This protein binds this small molecule.
Small molecule (SMILES): CC(C)C[C@@H](N)[C@H](O)C(=O)N[C@H](C(=O)N[C@@H](C(=O)N[C@@H](CC(=O)O)C(=O)O)C(C)C)C(C)C

Binding-site contacts:
Ligand atom OD2 contacts residue ILE322 of chain 2.A at 3.1 Å.
Ligand atom O1 contacts residue ASP182 of chain 2.A at 3.0 Å (salt-bridge).
Ligand atom N contacts residue ASP235 of chain 2.A at 2.7 Å (salt-bridge).
Ligand atom O1 contacts residue ZN1 of chain 2.D at 2.1 Å.
Ligand atom CA contacts residue ASP182 of chain 2.A at 3.6 Å.
Ligand atom O contacts residue GLU213 of chain 2.A at 3.2 Å (salt-bridge).
Ligand atom O contacts residue GLY296 of chain 2.A at 3.5 Å.
Ligand atom C6 contacts residue ZN1 of chain 2.C at 2.8 Å.
Ligand atom O contacts residue ILE322 of chain 2.A at 3.3 Å.
Ligand atom O contacts residue HIS323 of chain 2.A at 3.1 Å (h-bond).
Ligand atom O contacts residue HIS323 of chain 2.A at 3.0 Å (h-bond).
Ligand atom O contacts residue GLY297 of chain 2.A at 3.3 Å (h-bond).
Ligand atom N contacts residue GLU212 of chain 2.A at 3.4 Å (salt-bridge).
Ligand atom CG2 contacts residue GLU212 of chain 2.A at 3.5 Å.
Ligand atom OD2 contacts residue ILE238 of chain 2.A at 2.8 Å.
Ligand atom O1 contacts residue HIS68 of chain 2.A at 3.1 Å (h-bond).
Ligand atom C6 contacts residue ZN1 of chain 2.D at 2.9 Å.
Ligand atom C contacts residue HIS323 of chain 2.A at 3.3 Å.
Ligand atom N contacts residue ASP182 of chain 2.A at 3.4 Å (salt-bridge).
Ligand atom CA contacts residue ZN1 of chain 2.D at 3.4 Å.
Ligand atom C6 contacts residue GLU212 of chain 2.A at 3.2 Å.
Ligand atom C2 contacts residue GLY297 of chain 2.A at 3.6 Å.
Ligand atom O1 contacts residue GLU213 of chain 2.A at 3.1 Å (salt-bridge).
Ligand atom OXT contacts residue ILE322 of chain 2.A at 3.0 Å.
Ligand atom OXT contacts residue HIS323 of chain 2.A at 2.8 Å.
Ligand atom O1 contacts residue ZN1 of chain 2.C at 2.0 Å.
Ligand atom OD1 contacts residue ILE238 of chain 2.A at 3.6 Å.
Ligand atom C contacts residue GLU213 of chain 2.A at 3.5 Å.
Ligand atom O contacts residue ZN1 of chain 2.D at 2.4 Å.
Ligand atom C5 contacts residue VAL236 of chain 2.A at 3.3 Å (hydrophobic).
Ligand atom C contacts residue ZN1 of chain 2.D at 2.9 Å.
Ligand atom N contacts residue ZN1 of chain 2.C at 2.2 Å.
Ligand atom C3 contacts residue VAL236 of chain 2.A at 3.3 Å (hydrophobic).
Ligand atom N contacts residue GLY297 of chain 2.A at 3.3 Å (h-bond).
Ligand atom CG contacts residue ILE238 of chain 2.A at 3.2 Å (hydrophobic).
Ligand atom C5 contacts residue LEU293 of chain 2.A at 3.4 Å (hydrophobic).
Ligand atom O1 contacts residue GLU212 of chain 2.A at 2.9 Å (salt-bridge).
Ligand atom N contacts residue VAL236 of chain 2.A at 3.4 Å (h-bond).
Ligand atom CA contacts residue ZN1 of chain 2.C at 2.9 Å.
Ligand atom C contacts residue ILE322 of chain 2.A at 3.5 Å (hydrophobic).

Sequence of chain 2.A:
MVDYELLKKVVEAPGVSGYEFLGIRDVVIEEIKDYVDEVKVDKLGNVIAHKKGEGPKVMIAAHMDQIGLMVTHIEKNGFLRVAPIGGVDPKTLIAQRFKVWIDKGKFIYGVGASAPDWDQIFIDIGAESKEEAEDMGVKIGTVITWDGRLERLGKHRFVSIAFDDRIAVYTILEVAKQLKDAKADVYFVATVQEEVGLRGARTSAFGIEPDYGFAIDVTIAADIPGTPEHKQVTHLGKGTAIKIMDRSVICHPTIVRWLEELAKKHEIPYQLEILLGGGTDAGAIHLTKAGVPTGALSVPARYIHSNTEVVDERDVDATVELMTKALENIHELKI